Binding-site contacts:
Ligand atom CG contacts residue ASP21 of chain 1.A at 3.5 Å.
Ligand atom N contacts residue ASP21 of chain 1.A at 2.7 Å (salt-bridge).
Ligand atom C contacts residue ASN17 of chain 1.A at 3.9 Å.
Ligand atom OXT contacts residue THR22 of chain 1.A at 3.2 Å (h-bond).
Ligand atom N contacts residue THR22 of chain 1.A at 2.8 Å (h-bond).
Ligand atom CB contacts residue ALA146 of chain 1.A at 3.8 Å (hydrophobic).
Ligand atom N contacts residue TRP81 of chain 1.A at 3.4 Å.
Ligand atom C contacts residue TRP81 of chain 1.A at 3.4 Å (hydrophobic).
Ligand atom OXT contacts residue TRP81 of chain 1.A at 3.6 Å.
Ligand atom NZ contacts residue THR79 of chain 1.A at 2.8 Å (h-bond).
Ligand atom CD contacts residue TRP81 of chain 1.A at 4.0 Å (hydrophobic).
Ligand atom NZ contacts residue GLU85 of chain 1.A at 3.0 Å (salt-bridge).
Ligand atom CA contacts residue ASP21 of chain 1.A at 3.6 Å.
Ligand atom O contacts residue ALA146 of chain 1.A at 3.4 Å.
Ligand atom CB contacts residue ASP21 of chain 1.A at 4.1 Å.
Ligand atom N contacts residue ASN17 of chain 1.A at 3.0 Å (h-bond).
Ligand atom CG contacts residue ALA25 of chain 1.A at 4.0 Å (hydrophobic).
Ligand atom O contacts residue TRP81 of chain 1.A at 3.6 Å.
Ligand atom CG contacts residue LEU143 of chain 1.A at 3.8 Å (hydrophobic).
Ligand atom CE contacts residue ASP21 of chain 1.A at 4.0 Å.
Ligand atom CA contacts residue ASN17 of chain 1.A at 4.1 Å.
Ligand atom C contacts residue THR22 of chain 1.A at 3.5 Å.
Ligand atom CB contacts residue LEU143 of chain 1.A at 4.3 Å (hydrophobic).
Ligand atom CE contacts residue GLU85 of chain 1.A at 3.3 Å.
Ligand atom CE contacts residue ALA25 of chain 1.A at 3.7 Å (hydrophobic).
Ligand atom OXT contacts residue ASN150 of chain 1.A at 3.1 Å (h-bond).
Ligand atom C contacts residue ALA146 of chain 1.A at 3.9 Å (hydrophobic).
Ligand atom OXT contacts residue ASN17 of chain 1.A at 2.8 Å (h-bond).
Ligand atom CD contacts residue GLU85 of chain 1.A at 3.4 Å.
Ligand atom CG contacts residue THR22 of chain 1.A at 3.9 Å.
Ligand atom NZ contacts residue VAL80 of chain 1.A at 3.7 Å.
Ligand atom NZ contacts residue TRP81 of chain 1.A at 3.8 Å.
Ligand atom CA contacts residue THR22 of chain 1.A at 3.4 Å.
Ligand atom CB contacts residue THR22 of chain 1.A at 3.4 Å.
Ligand atom CD contacts residue ASP21 of chain 1.A at 3.4 Å.
Ligand atom CE contacts residue THR79 of chain 1.A at 4.2 Å.
Ligand atom NZ contacts residue TYR76 of chain 1.A at 4.3 Å.
Ligand atom CE contacts residue TYR76 of chain 1.A at 3.9 Å (hydrophobic).
Ligand atom C contacts residue ASN150 of chain 1.A at 4.1 Å.
Ligand atom CA contacts residue TRP81 of chain 1.A at 3.5 Å (hydrophobic).

Sequence of chain 1.A:
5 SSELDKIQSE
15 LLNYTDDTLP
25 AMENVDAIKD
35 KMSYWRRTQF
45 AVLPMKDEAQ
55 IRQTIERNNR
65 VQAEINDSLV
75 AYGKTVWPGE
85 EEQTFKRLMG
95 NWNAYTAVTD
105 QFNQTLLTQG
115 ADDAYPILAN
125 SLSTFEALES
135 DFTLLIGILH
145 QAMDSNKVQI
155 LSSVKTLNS

The small molecule below binds the protein below.
Small molecule (SMILES): NCCCC[C@@H](N)C(=O)O